Binding-site contacts:
Ligand atom C8 contacts residue LEU163 of chain 1.B at 4.1 Å (hydrophobic).
Ligand atom C7 contacts residue ASN162 of chain 1.B at 3.2 Å.
Ligand atom C4 contacts residue ASN162 of chain 1.B at 4.3 Å.
Ligand atom C3 contacts residue ASN162 of chain 1.B at 3.9 Å.
Ligand atom C1 contacts residue SER216 of chain 1.A at 4.3 Å.
Ligand atom O7 contacts residue THR164 of chain 1.B at 2.6 Å (h-bond).
Ligand atom C8 contacts residue THR164 of chain 1.B at 3.8 Å.
Ligand atom O6 contacts residue SER216 of chain 1.A at 3.3 Å (h-bond).
Ligand atom C7 contacts residue LEU163 of chain 1.B at 4.5 Å (hydrophobic).
Ligand atom C1 contacts residue ASN162 of chain 1.B at 1.4 Å.
Ligand atom O5 contacts residue ASN162 of chain 1.B at 2.4 Å (h-bond).
Ligand atom C5 contacts residue ASN162 of chain 1.B at 3.6 Å.
Ligand atom O7 contacts residue ASN162 of chain 1.B at 2.9 Å (h-bond).
Ligand atom C7 contacts residue THR164 of chain 1.B at 3.4 Å.
Ligand atom O5 contacts residue SER216 of chain 1.A at 3.3 Å (h-bond).
Ligand atom C2 contacts residue ASN162 of chain 1.B at 2.6 Å.
Ligand atom O6 contacts residue THR184 of chain 1.A at 4.4 Å.
Ligand atom C8 contacts residue ASN162 of chain 1.B at 3.2 Å.
Ligand atom C5 contacts residue SER216 of chain 1.A at 4.1 Å.
Ligand atom N2 contacts residue ASN162 of chain 1.B at 3.0 Å (h-bond).
Ligand atom O7 contacts residue LEU163 of chain 1.B at 3.9 Å.
Ligand atom O6 contacts residue ASN162 of chain 1.B at 4.5 Å.
Ligand atom O7 contacts residue VAL241 of chain 1.B at 4.4 Å.
Ligand atom C6 contacts residue SER216 of chain 1.A at 3.8 Å.

The protein below binds the small molecule below.
Small molecule (SMILES): CC(=O)N[C@@H]1[C@@H](O)[C@H](O)[C@@H](CO)O[C@H]1O

Sequence of chain 1.B:
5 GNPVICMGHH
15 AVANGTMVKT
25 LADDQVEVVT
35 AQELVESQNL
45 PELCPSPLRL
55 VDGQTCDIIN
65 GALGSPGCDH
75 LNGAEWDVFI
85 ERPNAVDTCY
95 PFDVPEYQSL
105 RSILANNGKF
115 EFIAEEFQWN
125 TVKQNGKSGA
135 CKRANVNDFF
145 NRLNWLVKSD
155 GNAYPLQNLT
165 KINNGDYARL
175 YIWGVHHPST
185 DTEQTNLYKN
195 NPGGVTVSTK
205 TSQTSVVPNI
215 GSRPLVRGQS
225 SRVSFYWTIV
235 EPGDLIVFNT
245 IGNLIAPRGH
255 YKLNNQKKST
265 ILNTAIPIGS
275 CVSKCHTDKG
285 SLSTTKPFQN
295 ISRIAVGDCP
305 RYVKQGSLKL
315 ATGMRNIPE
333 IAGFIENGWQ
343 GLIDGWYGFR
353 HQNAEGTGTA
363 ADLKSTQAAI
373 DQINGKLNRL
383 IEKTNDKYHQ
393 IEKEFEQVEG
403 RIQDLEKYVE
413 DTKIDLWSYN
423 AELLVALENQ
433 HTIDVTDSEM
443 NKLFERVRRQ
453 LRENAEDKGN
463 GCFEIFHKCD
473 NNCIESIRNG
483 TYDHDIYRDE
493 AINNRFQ

Sequence of chain 1.A:
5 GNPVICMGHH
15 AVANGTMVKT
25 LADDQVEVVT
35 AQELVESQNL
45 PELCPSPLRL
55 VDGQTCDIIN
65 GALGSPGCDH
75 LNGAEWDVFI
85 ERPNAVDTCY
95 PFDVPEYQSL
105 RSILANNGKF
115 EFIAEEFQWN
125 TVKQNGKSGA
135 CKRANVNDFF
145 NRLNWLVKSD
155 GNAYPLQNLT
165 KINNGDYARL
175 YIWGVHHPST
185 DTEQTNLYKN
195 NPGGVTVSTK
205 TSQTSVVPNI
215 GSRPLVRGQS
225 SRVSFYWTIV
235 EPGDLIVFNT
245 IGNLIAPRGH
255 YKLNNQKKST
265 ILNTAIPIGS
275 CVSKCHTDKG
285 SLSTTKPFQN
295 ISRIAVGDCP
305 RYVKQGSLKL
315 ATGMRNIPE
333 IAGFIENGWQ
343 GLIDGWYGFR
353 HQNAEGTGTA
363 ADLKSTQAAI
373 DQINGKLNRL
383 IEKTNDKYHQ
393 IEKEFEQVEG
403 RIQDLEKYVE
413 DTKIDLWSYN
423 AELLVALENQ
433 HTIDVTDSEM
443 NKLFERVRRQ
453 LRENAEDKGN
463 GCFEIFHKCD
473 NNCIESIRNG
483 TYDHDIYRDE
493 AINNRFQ